Sequence of chain 1.B:
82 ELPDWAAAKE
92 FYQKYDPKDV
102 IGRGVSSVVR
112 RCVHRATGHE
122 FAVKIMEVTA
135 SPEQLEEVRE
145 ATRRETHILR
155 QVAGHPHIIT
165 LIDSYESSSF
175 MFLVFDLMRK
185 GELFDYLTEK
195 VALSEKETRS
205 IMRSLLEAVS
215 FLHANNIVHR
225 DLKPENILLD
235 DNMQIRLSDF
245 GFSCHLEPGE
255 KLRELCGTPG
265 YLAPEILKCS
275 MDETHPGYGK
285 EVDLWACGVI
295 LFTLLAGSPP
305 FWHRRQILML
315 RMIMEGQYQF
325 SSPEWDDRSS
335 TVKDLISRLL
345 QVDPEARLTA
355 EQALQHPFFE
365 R

A small-molecule ligand and the protein it binds are described below.
Small molecule (SMILES): CCN(CC)CCNC(=O)c1c(C)[nH]c(/C=C2\C(=O)Nc3ccc(F)cc32)c1C

Binding-site contacts:
Ligand atom C22 contacts residue ILE102 of chain 1.B at 3.5 Å (hydrophobic).
Ligand atom C42 contacts residue ILE102 of chain 1.B at 3.4 Å (hydrophobic).
Ligand atom N25 contacts residue ILE102 of chain 1.B at 2.7 Å (h-bond).
Ligand atom C6 contacts residue ILE163 of chain 1.B at 3.6 Å (hydrophobic).
Ligand atom C19 contacts residue ILE102 of chain 1.B at 3.6 Å (hydrophobic).
Ligand atom C5 contacts residue PHE179 of chain 1.B at 3.4 Å (hydrophobic).
Ligand atom N24 contacts residue MET182 of chain 1.B at 3.6 Å (h-bond).
Ligand atom C4 contacts residue GLY185 of chain 1.B at 3.8 Å.
Ligand atom C37 contacts residue ILE102 of chain 1.B at 3.3 Å (hydrophobic).
Ligand atom N23 contacts residue GLY185 of chain 1.B at 3.8 Å.
Ligand atom C16 contacts residue ASP180 of chain 1.B at 3.6 Å.
Ligand atom C16 contacts residue ALA123 of chain 1.B at 3.9 Å (hydrophobic).
Ligand atom C13 contacts residue GLY185 of chain 1.B at 3.9 Å.
Ligand atom N24 contacts residue ALA123 of chain 1.B at 3.4 Å.
Ligand atom C17 contacts residue LEU232 of chain 1.B at 3.6 Å (hydrophobic).
Ligand atom C42 contacts residue VAL101 of chain 1.B at 3.6 Å (hydrophobic).
Ligand atom C6 contacts residue PHE179 of chain 1.B at 3.4 Å (hydrophobic).
Ligand atom C38 contacts residue ILE102 of chain 1.B at 3.2 Å (hydrophobic).
Ligand atom C4 contacts residue ARG183 of chain 1.B at 3.5 Å.
Ligand atom C21 contacts residue ASP180 of chain 1.B at 3.9 Å.
Ligand atom N23 contacts residue MET182 of chain 1.B at 3.0 Å (h-bond).
Ligand atom C14 contacts residue MET182 of chain 1.B at 3.3 Å (hydrophobic).
Ligand atom C21 contacts residue ALA123 of chain 1.B at 3.8 Å (hydrophobic).
Ligand atom C13 contacts residue ILE102 of chain 1.B at 3.3 Å (hydrophobic).
Ligand atom N24 contacts residue ASP180 of chain 1.B at 2.7 Å (salt-bridge).
Ligand atom O27 contacts residue ILE102 of chain 1.B at 3.8 Å.
Ligand atom C19 contacts residue GLY185 of chain 1.B at 3.6 Å.
Ligand atom O27 contacts residue MET182 of chain 1.B at 2.8 Å (h-bond).
Ligand atom C12 contacts residue LEU232 of chain 1.B at 3.7 Å (hydrophobic).
Ligand atom N23 contacts residue ILE102 of chain 1.B at 3.4 Å.
Ligand atom C4 contacts residue MET182 of chain 1.B at 3.1 Å (hydrophobic).
Ligand atom C21 contacts residue MET182 of chain 1.B at 3.5 Å (hydrophobic).
Ligand atom C16 contacts residue LEU232 of chain 1.B at 3.6 Å (hydrophobic).
Ligand atom C14 contacts residue GLY185 of chain 1.B at 3.6 Å.
Ligand atom O27 contacts residue LEU181 of chain 1.B at 3.8 Å.
Ligand atom F29 contacts residue ASP243 of chain 1.B at 3.8 Å.
Ligand atom C20 contacts residue LEU232 of chain 1.B at 3.8 Å (hydrophobic).
Ligand atom C42 contacts residue GLY103 of chain 1.B at 3.8 Å.
Ligand atom C3 contacts residue ILE102 of chain 1.B at 3.0 Å (hydrophobic).
Ligand atom C18 contacts residue ILE102 of chain 1.B at 3.7 Å (hydrophobic).